This small molecule binds to this protein.
Small molecule (SMILES): CC(=O)N[C@H]1[C@H](O[C@H]2[C@H](O)[C@@H](NC(C)=O)CO[C@@H]2CO)O[C@H](CO)[C@@H](O[C@@H]2O[C@H](CO[C@@H]3O[C@H](CO)[C@@H](O[C@H]4O[C@H](CO)[C@@H](O)[C@H](O)[C@@H]4O)[C@H](O)[C@@H]3O)[C@@H](O)[C@H](O[C@H]3O[C@H](CO)[C@@H](O)[C@H](O)[C@@H]3O)[C@@H]2O)[C@@H]1O

Binding-site contacts:
Ligand atom O3 contacts residue GLN214 of chain 1.A at 3.1 Å (h-bond).
Ligand atom C8 contacts residue SER263 of chain 1.A at 3.7 Å.
Ligand atom C4 contacts residue GLN214 of chain 1.A at 4.0 Å.
Ligand atom O6 contacts residue TYR254 of chain 1.A at 4.2 Å.
Ligand atom C2 contacts residue SER263 of chain 1.A at 3.5 Å.
Ligand atom O2 contacts residue GLN214 of chain 1.A at 3.8 Å.
Ligand atom O5 contacts residue MET252 of chain 1.A at 4.0 Å.
Ligand atom O7 contacts residue ASN266 of chain 1.A at 3.0 Å (h-bond).
Ligand atom C2 contacts residue ASN266 of chain 1.A at 2.5 Å.
Ligand atom C7 contacts residue SER263 of chain 1.A at 3.7 Å.
Ligand atom N2 contacts residue SER263 of chain 1.A at 2.8 Å (h-bond).
Ligand atom C3 contacts residue GLN214 of chain 1.A at 4.2 Å.
Ligand atom C1 contacts residue GLN214 of chain 1.A at 4.2 Å.
Ligand atom O5 contacts residue ASN266 of chain 1.A at 2.4 Å (h-bond).
Ligand atom C8 contacts residue ALA213 of chain 1.A at 3.9 Å (hydrophobic).
Ligand atom C6 contacts residue PHE217 of chain 1.A at 4.1 Å (hydrophobic).
Ligand atom C3 contacts residue SER263 of chain 1.A at 3.5 Å.
Ligand atom O6 contacts residue PHE217 of chain 1.A at 3.5 Å.
Ligand atom C1 contacts residue ASN266 of chain 1.A at 1.4 Å.
Ligand atom C8 contacts residue PHE217 of chain 1.A at 3.8 Å (hydrophobic).
Ligand atom C4 contacts residue ASN266 of chain 1.A at 4.2 Å.
Ligand atom C1 contacts residue SER263 of chain 1.A at 3.9 Å.
Ligand atom C6 contacts residue TYR254 of chain 1.A at 3.3 Å (hydrophobic).
Ligand atom C8 contacts residue LEU264 of chain 1.A at 3.6 Å (hydrophobic).
Ligand atom C3 contacts residue GLN214 of chain 1.A at 4.1 Å.
Ligand atom C2 contacts residue GLN214 of chain 1.A at 3.9 Å.
Ligand atom O3 contacts residue PHE217 of chain 1.A at 4.3 Å.
Ligand atom O3 contacts residue SER263 of chain 1.A at 4.1 Å.
Ligand atom C5 contacts residue GLN214 of chain 1.A at 3.7 Å.
Ligand atom C5 contacts residue ASN266 of chain 1.A at 3.6 Å.
Ligand atom C3 contacts residue PHE217 of chain 1.A at 4.2 Å (hydrophobic).
Ligand atom C5 contacts residue TYR254 of chain 1.A at 4.0 Å (hydrophobic).
Ligand atom C3 contacts residue ASN266 of chain 1.A at 3.8 Å.
Ligand atom O2 contacts residue THR212 of chain 1.A at 4.3 Å.
Ligand atom O5 contacts residue TYR254 of chain 1.A at 3.9 Å.
Ligand atom C6 contacts residue GLN214 of chain 1.A at 3.3 Å.
Ligand atom C7 contacts residue ASN266 of chain 1.A at 3.1 Å.
Ligand atom N2 contacts residue ASN266 of chain 1.A at 2.9 Å (h-bond).
Ligand atom N2 contacts residue PHE217 of chain 1.A at 3.5 Å.
Ligand atom O5 contacts residue GLN214 of chain 1.A at 3.2 Å (h-bond).

Sequence of chain 1.A:
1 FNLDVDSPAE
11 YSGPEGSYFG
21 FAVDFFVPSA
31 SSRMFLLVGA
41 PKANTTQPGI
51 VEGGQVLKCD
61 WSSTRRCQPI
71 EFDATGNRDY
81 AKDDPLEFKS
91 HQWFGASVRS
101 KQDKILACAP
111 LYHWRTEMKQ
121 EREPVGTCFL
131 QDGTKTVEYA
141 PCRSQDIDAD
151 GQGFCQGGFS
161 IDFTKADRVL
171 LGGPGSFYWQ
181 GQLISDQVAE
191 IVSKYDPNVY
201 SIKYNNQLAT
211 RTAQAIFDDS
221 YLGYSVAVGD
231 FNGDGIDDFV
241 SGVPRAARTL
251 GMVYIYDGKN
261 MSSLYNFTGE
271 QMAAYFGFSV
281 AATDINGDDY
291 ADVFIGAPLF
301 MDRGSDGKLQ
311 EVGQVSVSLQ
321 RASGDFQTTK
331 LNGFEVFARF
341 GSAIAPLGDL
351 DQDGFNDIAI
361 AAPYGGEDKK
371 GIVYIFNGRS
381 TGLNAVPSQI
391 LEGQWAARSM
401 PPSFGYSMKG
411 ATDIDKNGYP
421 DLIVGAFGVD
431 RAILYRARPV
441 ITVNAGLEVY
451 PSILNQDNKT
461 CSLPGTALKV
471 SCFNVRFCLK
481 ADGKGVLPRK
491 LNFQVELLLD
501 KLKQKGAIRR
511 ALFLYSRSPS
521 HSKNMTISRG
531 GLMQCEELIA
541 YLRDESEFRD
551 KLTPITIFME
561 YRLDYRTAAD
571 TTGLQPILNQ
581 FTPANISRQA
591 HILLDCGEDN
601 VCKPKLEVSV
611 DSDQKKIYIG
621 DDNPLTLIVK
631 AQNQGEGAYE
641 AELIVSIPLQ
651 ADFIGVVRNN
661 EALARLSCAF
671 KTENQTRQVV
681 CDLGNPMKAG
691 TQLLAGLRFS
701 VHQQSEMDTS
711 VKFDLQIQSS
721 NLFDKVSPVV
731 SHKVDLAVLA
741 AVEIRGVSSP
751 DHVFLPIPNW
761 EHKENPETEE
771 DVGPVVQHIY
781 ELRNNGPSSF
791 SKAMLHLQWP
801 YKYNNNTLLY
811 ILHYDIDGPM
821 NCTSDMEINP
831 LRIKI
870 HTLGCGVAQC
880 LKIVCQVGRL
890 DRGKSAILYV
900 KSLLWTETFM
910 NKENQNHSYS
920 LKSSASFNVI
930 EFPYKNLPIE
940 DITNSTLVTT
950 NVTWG